The small molecule below binds the protein below.
Small molecule (SMILES): CC(=O)N[C@H]1[C@H](O[C@H]2[C@H](O)[C@@H](O)[C@H](O[C@H]3[C@H](O)[C@@H](CO)OC(=O)[C@@H]3NC(C)=O)O[C@@H]2C(=O)O)O[C@H](CO)[C@@H](O)[C@@H]1O[C@@H]1O[C@H](C(=O)O)[C@@H](O)[C@H](O)[C@H]1O

Binding-site contacts:
Ligand atom N2 contacts residue ASP111 of chain 1.A at 2.8 Å (salt-bridge).
Ligand atom O6B contacts residue SER304 of chain 1.A at 2.9 Å (h-bond).
Ligand atom O6B contacts residue MET21 of chain 1.A at 3.3 Å.
Ligand atom C6 contacts residue MET21 of chain 1.A at 3.5 Å (hydrophobic).
Ligand atom N2 contacts residue GLU113 of chain 1.A at 3.3 Å (salt-bridge).
Ligand atom O6A contacts residue SER303 of chain 1.A at 2.6 Å (h-bond).
Ligand atom C2 contacts residue SER304 of chain 1.A at 3.6 Å.
Ligand atom O4 contacts residue GLU113 of chain 1.A at 2.8 Å (salt-bridge).
Ligand atom N2 contacts residue SER304 of chain 1.A at 3.0 Å (h-bond).
Ligand atom C5 contacts residue TRP301 of chain 1.A at 3.8 Å (hydrophobic).
Ligand atom C5 contacts residue MET21 of chain 1.A at 3.6 Å (hydrophobic).
Ligand atom C1 contacts residue TYR184 of chain 1.A at 3.8 Å (hydrophobic).
Ligand atom C8 contacts residue PHE46 of chain 1.A at 3.5 Å (hydrophobic).
Ligand atom C7 contacts residue ASP111 of chain 1.A at 3.5 Å.
Ligand atom O7 contacts residue TYR227 of chain 1.A at 2.8 Å (h-bond).
Ligand atom C1 contacts residue GLU113 of chain 1.A at 3.6 Å.
Ligand atom C3 contacts residue TRP301 of chain 1.A at 3.8 Å (hydrophobic).
Ligand atom C5 contacts residue TRP301 of chain 1.A at 3.9 Å (hydrophobic).
Ligand atom C8 contacts residue ASP111 of chain 1.A at 3.3 Å.
Ligand atom C2 contacts residue ASP111 of chain 1.A at 3.8 Å.
Ligand atom O6 contacts residue GLN271 of chain 1.A at 3.2 Å (h-bond).
Ligand atom C8 contacts residue TRP301 of chain 1.A at 3.8 Å (hydrophobic).
Ligand atom O4 contacts residue TYR184 of chain 1.A at 3.1 Å (h-bond).
Ligand atom O7 contacts residue TRP301 of chain 1.A at 3.8 Å.
Ligand atom N2 contacts residue TYR184 of chain 1.A at 3.6 Å.
Ligand atom C7 contacts residue TYR227 of chain 1.A at 3.6 Å (hydrophobic).
Ligand atom O7 contacts residue TYR55 of chain 1.A at 3.7 Å.
Ligand atom O7 contacts residue TYR184 of chain 1.A at 3.1 Å (h-bond).
Ligand atom C2 contacts residue GLU113 of chain 1.A at 3.2 Å.
Ligand atom C7 contacts residue TYR184 of chain 1.A at 3.4 Å (hydrophobic).
Ligand atom O6B contacts residue SER303 of chain 1.A at 3.2 Å.
Ligand atom O4 contacts residue MET21 of chain 1.A at 3.3 Å (h-bond).
Ligand atom C6 contacts residue SER303 of chain 1.A at 3.3 Å.
Ligand atom O4 contacts residue PHE20 of chain 1.A at 3.8 Å.
Ligand atom O5 contacts residue TRP301 of chain 1.A at 3.4 Å.
Ligand atom C3 contacts residue SER304 of chain 1.A at 3.6 Å.
Ligand atom C6 contacts residue SER304 of chain 1.A at 3.8 Å.
Ligand atom C8 contacts residue TYR184 of chain 1.A at 3.5 Å (hydrophobic).
Ligand atom C8 contacts residue TYR227 of chain 1.A at 3.8 Å (hydrophobic).
Ligand atom O5 contacts residue TYR227 of chain 1.A at 3.7 Å.

Sequence of chain 1.A:
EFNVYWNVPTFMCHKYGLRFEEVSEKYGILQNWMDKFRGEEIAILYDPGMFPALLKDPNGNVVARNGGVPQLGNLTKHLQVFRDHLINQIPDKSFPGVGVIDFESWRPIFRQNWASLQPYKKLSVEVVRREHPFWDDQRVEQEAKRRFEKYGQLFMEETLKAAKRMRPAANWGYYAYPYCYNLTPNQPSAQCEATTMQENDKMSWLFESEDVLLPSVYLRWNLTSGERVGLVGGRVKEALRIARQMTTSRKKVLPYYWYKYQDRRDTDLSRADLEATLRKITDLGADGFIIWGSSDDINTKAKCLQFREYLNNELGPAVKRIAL